This protein binds this small molecule.
Small molecule (SMILES): Cn1cc(-c2ccc3ncc(Cc4ccc5ncccc5c4)n3n2)cn1

Binding-site contacts:
Ligand atom C10 contacts residue TYR184 of chain 1.A at 3.6 Å (hydrophobic).
Ligand atom C1 contacts residue MET165 of chain 1.A at 3.5 Å (hydrophobic).
Ligand atom C18 contacts residue ILE38 of chain 1.A at 3.5 Å (hydrophobic).
Ligand atom N3 contacts residue TYR184 of chain 1.A at 3.6 Å.
Ligand atom C14 contacts residue ASP176 of chain 1.A at 3.6 Å.
Ligand atom C10 contacts residue ASP118 of chain 1.A at 3.7 Å.
Ligand atom N2 contacts residue TYR184 of chain 1.A at 3.4 Å.
Ligand atom C2 contacts residue PRO112 of chain 1.A at 3.6 Å (hydrophobic).
Ligand atom C11 contacts residue ASP118 of chain 1.A at 3.3 Å.
Ligand atom N1 contacts residue MET114 of chain 1.A at 2.9 Å (h-bond).
Ligand atom C6 contacts residue TYR184 of chain 1.A at 3.6 Å (hydrophobic).
Ligand atom C12 contacts residue ARG162 of chain 1.A at 3.3 Å.
Ligand atom C20 contacts residue MET114 of chain 1.A at 3.2 Å (hydrophobic).
Ligand atom C7 contacts residue TYR184 of chain 1.A at 3.5 Å (hydrophobic).
Ligand atom C19 contacts residue ILE38 of chain 1.A at 3.7 Å (hydrophobic).
Ligand atom C14 contacts residue TYR184 of chain 1.A at 3.6 Å (hydrophobic).
Ligand atom C13 contacts residue TYR184 of chain 1.A at 3.8 Å (hydrophobic).
Ligand atom C15 contacts residue LEU94 of chain 1.A at 3.6 Å (hydrophobic).
Ligand atom C12 contacts residue TYR184 of chain 1.A at 3.6 Å (hydrophobic).
Ligand atom C5 contacts residue TYR184 of chain 1.A at 3.8 Å (hydrophobic).
Ligand atom N6 contacts residue ALA175 of chain 1.A at 3.2 Å.
Ligand atom C10 contacts residue ARG162 of chain 1.A at 3.3 Å.
Ligand atom C14 contacts residue ALA175 of chain 1.A at 3.7 Å (hydrophobic).
Ligand atom C3 contacts residue ALA62 of chain 1.A at 3.9 Å (hydrophobic).
Ligand atom C1 contacts residue ALA62 of chain 1.A at 3.7 Å (hydrophobic).
Ligand atom C2 contacts residue MET165 of chain 1.A at 3.8 Å (hydrophobic).
Ligand atom C20 contacts residue TYR113 of chain 1.A at 3.7 Å (hydrophobic).
Ligand atom C15 contacts residue ALA180 of chain 1.A at 3.6 Å (hydrophobic).
Ligand atom C13 contacts residue ASP176 of chain 1.A at 3.7 Å.
Ligand atom C8 contacts residue TYR184 of chain 1.A at 3.5 Å (hydrophobic).
Ligand atom C17 contacts residue MET165 of chain 1.A at 3.5 Å (hydrophobic).
Ligand atom N1 contacts residue TYR113 of chain 1.A at 3.8 Å.
Ligand atom N6 contacts residue ASP176 of chain 1.A at 2.9 Å (salt-bridge).
Ligand atom C9 contacts residue TYR184 of chain 1.A at 3.7 Å (hydrophobic).
Ligand atom N5 contacts residue ASP118 of chain 1.A at 3.7 Å.
Ligand atom C16 contacts residue MET165 of chain 1.A at 3.7 Å (hydrophobic).
Ligand atom C2 contacts residue ALA62 of chain 1.A at 3.4 Å (hydrophobic).
Ligand atom C7 contacts residue MET165 of chain 1.A at 3.7 Å (hydrophobic).
Ligand atom C12 contacts residue MET165 of chain 1.A at 3.8 Å (hydrophobic).
Ligand atom C13 contacts residue ALA175 of chain 1.A at 3.8 Å (hydrophobic).

Sequence of chain 1.A:
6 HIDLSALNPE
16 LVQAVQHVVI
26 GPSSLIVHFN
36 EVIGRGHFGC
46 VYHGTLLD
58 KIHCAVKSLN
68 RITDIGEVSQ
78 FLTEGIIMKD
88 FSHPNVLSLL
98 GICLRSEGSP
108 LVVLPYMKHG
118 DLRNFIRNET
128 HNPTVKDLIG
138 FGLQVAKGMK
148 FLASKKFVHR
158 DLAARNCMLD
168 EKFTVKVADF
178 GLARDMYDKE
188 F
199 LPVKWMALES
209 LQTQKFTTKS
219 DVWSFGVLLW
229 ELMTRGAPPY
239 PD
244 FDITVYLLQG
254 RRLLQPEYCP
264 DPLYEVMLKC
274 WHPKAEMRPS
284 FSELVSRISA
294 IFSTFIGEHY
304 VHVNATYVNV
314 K